Sequence of chain 1.A:
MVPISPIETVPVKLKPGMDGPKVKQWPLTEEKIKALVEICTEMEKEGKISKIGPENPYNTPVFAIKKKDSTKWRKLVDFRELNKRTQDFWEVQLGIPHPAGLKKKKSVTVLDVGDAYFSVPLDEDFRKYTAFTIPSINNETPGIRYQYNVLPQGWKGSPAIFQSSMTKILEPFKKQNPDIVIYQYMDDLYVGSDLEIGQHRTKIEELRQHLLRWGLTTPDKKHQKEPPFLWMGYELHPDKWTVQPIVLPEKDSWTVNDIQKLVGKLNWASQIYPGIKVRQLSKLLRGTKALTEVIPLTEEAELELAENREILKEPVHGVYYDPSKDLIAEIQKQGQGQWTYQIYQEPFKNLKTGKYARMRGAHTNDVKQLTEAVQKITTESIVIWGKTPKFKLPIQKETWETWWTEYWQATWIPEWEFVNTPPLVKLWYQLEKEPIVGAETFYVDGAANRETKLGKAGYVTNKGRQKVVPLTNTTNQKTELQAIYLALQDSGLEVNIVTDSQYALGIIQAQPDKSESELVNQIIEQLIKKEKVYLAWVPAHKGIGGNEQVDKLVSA

A protein and the small-molecule ligand that binds it are described below.
Small molecule (SMILES): COC(=O)c1c(N)c2cccnc2n(O)c1=O

Binding-site contacts:
Ligand atom O13 contacts residue HIS541 of chain 1.A at 3.6 Å.
Ligand atom C4 contacts residue GLU480 of chain 1.A at 4.0 Å.
Ligand atom O17 contacts residue ASP551 of chain 1.A at 2.8 Å (salt-bridge).
Ligand atom C4 contacts residue MG1 of chain 1.F at 2.7 Å.
Ligand atom O11 contacts residue HIS541 of chain 1.A at 2.8 Å (h-bond).
Ligand atom O16 contacts residue ASP500 of chain 1.A at 3.5 Å (salt-bridge).
Ligand atom C6 contacts residue ASP500 of chain 1.A at 3.1 Å.
Ligand atom C4 contacts residue ALA540 of chain 1.A at 4.0 Å (hydrophobic).
Ligand atom C6 contacts residue SER501 of chain 1.A at 4.1 Å.
Ligand atom C14 contacts residue HIS541 of chain 1.A at 3.3 Å.
Ligand atom N15 contacts residue ALA540 of chain 1.A at 4.0 Å.
Ligand atom N5 contacts residue GLU480 of chain 1.A at 2.9 Å (salt-bridge).
Ligand atom N15 contacts residue MG1 of chain 1.F at 2.8 Å.
Ligand atom N15 contacts residue MG1 of chain 1.E at 2.8 Å.
Ligand atom O16 contacts residue ASP551 of chain 1.A at 3.8 Å.
Ligand atom C14 contacts residue MG1 of chain 1.F at 4.0 Å.
Ligand atom N5 contacts residue ASP500 of chain 1.A at 2.8 Å (salt-bridge).
Ligand atom N15 contacts residue ASP500 of chain 1.A at 4.1 Å.
Ligand atom C7 contacts residue ASP500 of chain 1.A at 4.1 Å.
Ligand atom C4 contacts residue MG1 of chain 1.E at 4.0 Å.
Ligand atom O16 contacts residue MG1 of chain 1.F at 2.0 Å.
Ligand atom O16 contacts residue GLY446 of chain 1.A at 4.0 Å.
Ligand atom O16 contacts residue ASP445 of chain 1.A at 2.9 Å (salt-bridge).
Ligand atom C7 contacts residue GLN502 of chain 1.A at 3.9 Å.
Ligand atom O16 contacts residue MG1 of chain 1.E at 1.9 Å.
Ligand atom C9 contacts residue HIS541 of chain 1.A at 3.5 Å.
Ligand atom C3 contacts residue MG1 of chain 1.F at 4.0 Å.
Ligand atom N5 contacts residue MG1 of chain 1.F at 1.9 Å.
Ligand atom O16 contacts residue GLU480 of chain 1.A at 3.6 Å.
Ligand atom C12 contacts residue HIS541 of chain 1.A at 3.3 Å.
Ligand atom C6 contacts residue MG1 of chain 1.F at 2.9 Å.
Ligand atom C6 contacts residue GLU480 of chain 1.A at 3.3 Å.
Ligand atom C14 contacts residue MG1 of chain 1.E at 2.9 Å.
Ligand atom O17 contacts residue HIS541 of chain 1.A at 2.6 Å (h-bond).
Ligand atom C14 contacts residue ASP551 of chain 1.A at 4.0 Å.
Ligand atom C4 contacts residue ASP500 of chain 1.A at 3.8 Å.
Ligand atom N5 contacts residue ASP445 of chain 1.A at 4.1 Å.
Ligand atom C7 contacts residue MG1 of chain 1.F at 4.2 Å.
Ligand atom C10 contacts residue HIS541 of chain 1.A at 3.1 Å.
Ligand atom O17 contacts residue MG1 of chain 1.E at 2.2 Å.